Sequence of chain 1.P:
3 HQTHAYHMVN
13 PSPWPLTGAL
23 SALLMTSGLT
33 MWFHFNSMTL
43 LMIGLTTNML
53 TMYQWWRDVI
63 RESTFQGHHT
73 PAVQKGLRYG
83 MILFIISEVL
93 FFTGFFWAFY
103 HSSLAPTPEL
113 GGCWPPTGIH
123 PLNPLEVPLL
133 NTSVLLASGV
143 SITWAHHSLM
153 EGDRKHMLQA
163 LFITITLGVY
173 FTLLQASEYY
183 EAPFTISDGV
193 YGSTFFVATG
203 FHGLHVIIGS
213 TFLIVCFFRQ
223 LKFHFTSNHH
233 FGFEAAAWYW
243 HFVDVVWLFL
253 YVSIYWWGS

Sequence of chain 1.W:
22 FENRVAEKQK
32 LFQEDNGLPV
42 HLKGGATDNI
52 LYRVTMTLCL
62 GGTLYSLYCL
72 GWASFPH

This small molecule binds to this protein.
Small molecule (SMILES): C[C@H](CCC(=O)O)[C@H]1CC[C@H]2[C@@H]3[C@H](O)C[C@@H]4C[C@H](O)CC[C@]4(C)[C@H]3C[C@H](O)[C@]12C

Binding-site contacts:
Ligand atom C6 contacts residue LEU160 of chain 1.P at 4.4 Å (hydrophobic).
Ligand atom O25 contacts residue ARG156 of chain 1.P at 3.0 Å (salt-bridge).
Ligand atom C24 contacts residue ARG156 of chain 1.P at 3.6 Å.
Ligand atom C18 contacts residue LEU223 of chain 1.P at 3.7 Å (hydrophobic).
Ligand atom C24 contacts residue PHE22 of chain 1.W at 3.3 Å (hydrophobic).
Ligand atom C19 contacts residue PHE219 of chain 1.P at 3.6 Å (hydrophobic).
Ligand atom O26 contacts residue PHE22 of chain 1.W at 4.4 Å.
Ligand atom C15 contacts residue LEU160 of chain 1.P at 4.2 Å (hydrophobic).
Ligand atom C7 contacts residue GLN161 of chain 1.P at 4.1 Å.
Ligand atom C23 contacts residue PHE22 of chain 1.W at 3.5 Å (hydrophobic).
Ligand atom C5 contacts residue PHE164 of chain 1.P at 3.6 Å (hydrophobic).
Ligand atom C21 contacts residue PHE22 of chain 1.W at 3.8 Å (hydrophobic).
Ligand atom C18 contacts residue LEU160 of chain 1.P at 4.2 Å (hydrophobic).
Ligand atom C6 contacts residue PHE164 of chain 1.P at 3.6 Å (hydrophobic).
Ligand atom O25 contacts residue PHE22 of chain 1.W at 2.6 Å (h-bond).
Ligand atom C6 contacts residue GLN161 of chain 1.P at 4.0 Å.
Ligand atom O26 contacts residue ARG156 of chain 1.P at 2.9 Å (salt-bridge).
Ligand atom C10 contacts residue PHE164 of chain 1.P at 4.4 Å (hydrophobic).
Ligand atom C16 contacts residue LYS157 of chain 1.P at 4.4 Å.
Ligand atom C3 contacts residue PHE164 of chain 1.P at 4.3 Å (hydrophobic).
Ligand atom C15 contacts residue LYS157 of chain 1.P at 4.4 Å.
Ligand atom C4 contacts residue PHE164 of chain 1.P at 4.2 Å (hydrophobic).
Ligand atom C19 contacts residue PHE164 of chain 1.P at 3.6 Å (hydrophobic).